Sequence of chain 1.A:
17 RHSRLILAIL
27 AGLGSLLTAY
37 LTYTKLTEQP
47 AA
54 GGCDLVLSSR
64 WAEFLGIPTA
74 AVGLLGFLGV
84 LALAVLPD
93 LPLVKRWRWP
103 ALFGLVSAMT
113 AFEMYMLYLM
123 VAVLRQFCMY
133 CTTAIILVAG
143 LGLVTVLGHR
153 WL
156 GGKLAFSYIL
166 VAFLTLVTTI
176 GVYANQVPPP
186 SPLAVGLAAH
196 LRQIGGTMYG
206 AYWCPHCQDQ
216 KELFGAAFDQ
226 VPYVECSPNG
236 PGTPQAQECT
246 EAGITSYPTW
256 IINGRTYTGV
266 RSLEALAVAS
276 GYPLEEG

The small molecule below binds the protein below.
Small molecule (SMILES): COC1=C(OC)C(=O)C(C/C=C(\C)CC/C=C(\C)CC/C=C(\C)CC/C=C(\C)CC/C=C(\C)CC/C=C(\C)CC/C=C(\C)CC/C=C(\C)CC/C=C(\C)CCC=C(C)C)=C(C)C1=O

Binding-site contacts:
Ligand atom C14 contacts residue GLY76 of chain 1.A at 3.6 Å.
Ligand atom C15 contacts residue THR72 of chain 1.A at 3.5 Å.
Ligand atom O5 contacts residue ALA65 of chain 1.A at 3.7 Å.
Ligand atom O4 contacts residue VAL59 of chain 1.A at 3.3 Å (h-bond).
Ligand atom C3 contacts residue MET118 of chain 1.A at 3.6 Å (hydrophobic).
Ligand atom O2 contacts residue MET122 of chain 1.A at 3.2 Å.
Ligand atom C20 contacts residue VAL75 of chain 1.A at 3.8 Å (hydrophobic).
Ligand atom C17 contacts residue MET111 of chain 1.A at 3.8 Å (hydrophobic).
Ligand atom O2 contacts residue MET118 of chain 1.A at 3.1 Å.
Ligand atom C12 contacts residue GLU115 of chain 1.A at 3.6 Å.
Ligand atom C2 contacts residue MET118 of chain 1.A at 3.5 Å (hydrophobic).
Ligand atom C15 contacts residue PHE114 of chain 1.A at 3.5 Å (hydrophobic).
Ligand atom C1 contacts residue CYS133 of chain 1.A at 3.4 Å (hydrophobic).
Ligand atom C4M contacts residue TRP64 of chain 1.A at 3.5 Å (hydrophobic).
Ligand atom C3M contacts residue MET118 of chain 1.A at 3.8 Å (hydrophobic).
Ligand atom C21 contacts residue ALA110 of chain 1.A at 3.8 Å (hydrophobic).
Ligand atom C6 contacts residue CYS133 of chain 1.A at 3.6 Å (hydrophobic).
Ligand atom C1M contacts residue GLU115 of chain 1.A at 3.8 Å.
Ligand atom C17 contacts residue VAL75 of chain 1.A at 3.6 Å (hydrophobic).
Ligand atom C4M contacts residue ALA65 of chain 1.A at 3.4 Å (hydrophobic).
Ligand atom O3 contacts residue MET118 of chain 1.A at 3.6 Å.
Ligand atom O4 contacts residue TRP64 of chain 1.A at 3.8 Å.
Ligand atom C2 contacts residue CYS133 of chain 1.A at 3.8 Å (hydrophobic).
Ligand atom C3M contacts residue MET122 of chain 1.A at 3.5 Å (hydrophobic).
Ligand atom C4M contacts residue VAL59 of chain 1.A at 3.0 Å (hydrophobic).
Ligand atom C11 contacts residue THR34 of chain 1.A at 3.8 Å.
Ligand atom C17 contacts residue GLY76 of chain 1.A at 3.8 Å.
Ligand atom C8 contacts residue ALA73 of chain 1.A at 3.7 Å (hydrophobic).
Ligand atom O4 contacts residue ALA65 of chain 1.A at 3.4 Å.
Ligand atom C11 contacts residue GLY76 of chain 1.A at 3.8 Å.
Ligand atom C15 contacts residue GLY76 of chain 1.A at 3.5 Å.
Ligand atom C10 contacts residue ALA136 of chain 1.A at 3.7 Å (hydrophobic).
Ligand atom O5 contacts residue LEU60 of chain 1.A at 3.6 Å.
Ligand atom C25 contacts residue THR174 of chain 1.A at 3.8 Å.
Ligand atom C3M contacts residue LEU126 of chain 1.A at 3.8 Å (hydrophobic).
Ligand atom C1M contacts residue CYS133 of chain 1.A at 3.5 Å (hydrophobic).
Ligand atom C4M contacts residue SER62 of chain 1.A at 3.1 Å.
Ligand atom C13 contacts residue GLU115 of chain 1.A at 3.3 Å.
Ligand atom C11 contacts residue THR72 of chain 1.A at 3.8 Å.
Ligand atom C3M contacts residue VAL59 of chain 1.A at 3.6 Å (hydrophobic).